The small molecule below binds the protein below.
Small molecule (SMILES): CSCC[C@H](NC(=O)[C@H](CO)NC(=O)CNC(=O)[C@H](CC1=c2ccccc2=NC1)NC(=O)[C@H](CCC(=O)O)NC(=O)[C@H](C)NC(=O)[C@H](C)N)C(=O)N[C@@H](CC(N)=O)C(=O)N[C@H](C=O)CCC(N)=O

Binding-site contacts:
Ligand atom SD contacts residue ARG90 of chain 1.B at 3.2 Å.
Ligand atom CD1 contacts residue ARG90 of chain 1.B at 3.9 Å.
Ligand atom NE1 contacts residue ARG90 of chain 1.B at 3.5 Å.
Ligand atom C contacts residue VAL35 of chain 1.B at 3.8 Å (hydrophobic).
Ligand atom CZ2 contacts residue PHE104 of chain 1.B at 4.1 Å (hydrophobic).
Ligand atom C contacts residue VAL35 of chain 1.B at 4.3 Å (hydrophobic).
Ligand atom CE contacts residue ARG90 of chain 1.B at 2.3 Å.
Ligand atom CH2 contacts residue PHE102 of chain 1.B at 4.2 Å (hydrophobic).
Ligand atom CE3 contacts residue LEU361 of chain 1.B at 4.4 Å (hydrophobic).
Ligand atom N contacts residue VAL35 of chain 1.B at 3.5 Å.
Ligand atom OD1 contacts residue VAL35 of chain 1.B at 4.2 Å.
Ligand atom CG contacts residue ASN37 of chain 1.B at 4.0 Å.
Ligand atom NE1 contacts residue PHE104 of chain 1.B at 4.0 Å.
Ligand atom CZ3 contacts residue PHE482 of chain 1.B at 4.3 Å (hydrophobic).
Ligand atom CE3 contacts residue PHE104 of chain 1.B at 4.1 Å (hydrophobic).
Ligand atom OD1 contacts residue TYR89 of chain 1.B at 2.6 Å (h-bond).
Ligand atom CA contacts residue VAL35 of chain 1.B at 4.3 Å (hydrophobic).
Ligand atom O contacts residue TYR89 of chain 1.B at 4.3 Å.
Ligand atom C contacts residue ASN37 of chain 1.B at 4.4 Å.
Ligand atom CB contacts residue TYR89 of chain 1.B at 4.4 Å (hydrophobic).
Ligand atom CZ3 contacts residue PHE366 of chain 1.B at 4.3 Å (hydrophobic).
Ligand atom NE1 contacts residue ASP92 of chain 1.B at 3.7 Å.
Ligand atom SD contacts residue TYR89 of chain 1.B at 4.4 Å.
Ligand atom CA contacts residue VAL35 of chain 1.B at 3.8 Å (hydrophobic).
Ligand atom CG contacts residue TYR89 of chain 1.B at 3.5 Å (hydrophobic).
Ligand atom CG contacts residue PHE104 of chain 1.B at 4.1 Å (hydrophobic).
Ligand atom CZ3 contacts residue PHE104 of chain 1.B at 4.4 Å (hydrophobic).
Ligand atom O contacts residue VAL35 of chain 1.B at 3.7 Å.
Ligand atom ND2 contacts residue TYR89 of chain 1.B at 4.2 Å.
Ligand atom CD2 contacts residue PHE104 of chain 1.B at 3.8 Å (hydrophobic).
Ligand atom ND2 contacts residue PHE104 of chain 1.B at 4.3 Å.
Ligand atom CG contacts residue VAL35 of chain 1.B at 3.8 Å (hydrophobic).
Ligand atom CD contacts residue ASN37 of chain 1.B at 3.8 Å.
Ligand atom CB contacts residue VAL35 of chain 1.B at 4.4 Å (hydrophobic).
Ligand atom OE1 contacts residue ASN37 of chain 1.B at 3.0 Å (h-bond).
Ligand atom CZ2 contacts residue ASP92 of chain 1.B at 3.5 Å.
Ligand atom CZ3 contacts residue LEU361 of chain 1.B at 4.2 Å (hydrophobic).
Ligand atom CD1 contacts residue PHE104 of chain 1.B at 4.4 Å (hydrophobic).
Ligand atom CE2 contacts residue ASP92 of chain 1.B at 3.9 Å.
Ligand atom CE2 contacts residue PHE104 of chain 1.B at 3.9 Å (hydrophobic).

Sequence of chain 1.B:
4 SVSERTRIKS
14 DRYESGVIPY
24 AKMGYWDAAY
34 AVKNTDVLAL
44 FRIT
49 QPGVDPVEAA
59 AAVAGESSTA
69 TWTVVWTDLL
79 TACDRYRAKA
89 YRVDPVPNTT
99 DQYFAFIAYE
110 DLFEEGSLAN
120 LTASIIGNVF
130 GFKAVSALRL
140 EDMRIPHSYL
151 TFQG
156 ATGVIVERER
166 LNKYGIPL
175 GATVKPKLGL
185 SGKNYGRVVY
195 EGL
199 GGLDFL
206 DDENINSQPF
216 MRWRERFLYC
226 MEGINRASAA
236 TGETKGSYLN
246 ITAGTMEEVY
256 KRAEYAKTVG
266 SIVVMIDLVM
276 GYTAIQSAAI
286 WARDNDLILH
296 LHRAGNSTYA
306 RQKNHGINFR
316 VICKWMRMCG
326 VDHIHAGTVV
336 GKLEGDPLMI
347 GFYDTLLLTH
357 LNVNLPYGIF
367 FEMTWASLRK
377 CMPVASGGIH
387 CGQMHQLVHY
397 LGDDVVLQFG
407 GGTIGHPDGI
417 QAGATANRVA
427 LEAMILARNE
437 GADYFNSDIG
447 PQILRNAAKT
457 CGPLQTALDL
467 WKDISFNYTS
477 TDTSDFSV